Binding-site contacts:
Ligand atom F28 contacts residue GLN237 of chain 1.B at 2.9 Å.
Ligand atom C17 contacts residue PLP1 of chain 1.F at 3.3 Å.
Ligand atom C25 contacts residue GLN247 of chain 1.B at 3.6 Å.
Ligand atom O22 contacts residue TYR196 of chain 1.B at 3.1 Å (h-bond).
Ligand atom F28 contacts residue GLN246 of chain 1.B at 2.7 Å.
Ligand atom C14 contacts residue ARG166 of chain 1.B at 3.6 Å.
Ligand atom N10 contacts residue PHE52 of chain 1.B at 2.9 Å.
Ligand atom O6 contacts residue TYR196 of chain 1.B at 3.4 Å.
Ligand atom C19 contacts residue ARG166 of chain 1.B at 3.3 Å.
Ligand atom C15 contacts residue TYR93 of chain 1.A at 3.4 Å (hydrophobic).
Ligand atom N10 contacts residue TYR164 of chain 1.B at 3.3 Å.
Ligand atom C9 contacts residue ALA337 of chain 1.B at 3.1 Å (hydrophobic).
Ligand atom F26 contacts residue GLN237 of chain 1.B at 3.0 Å.
Ligand atom C11 contacts residue PHE52 of chain 1.B at 3.5 Å (hydrophobic).
Ligand atom C16 contacts residue PHE98 of chain 1.B at 3.5 Å (hydrophobic).
Ligand atom C19 contacts residue LEU176 of chain 1.A at 3.1 Å (hydrophobic).
Ligand atom C29 contacts residue VAL178 of chain 1.A at 3.1 Å (hydrophobic).
Ligand atom N23 contacts residue GLN247 of chain 1.B at 3.1 Å (h-bond).
Ligand atom C14 contacts residue TYR93 of chain 1.A at 3.6 Å (hydrophobic).
Ligand atom C30 contacts residue PHE52 of chain 1.B at 3.5 Å (hydrophobic).
Ligand atom C9 contacts residue PHE52 of chain 1.B at 2.7 Å (hydrophobic).
Ligand atom C7 contacts residue ALA337 of chain 1.B at 3.3 Å (hydrophobic).
Ligand atom C19 contacts residue PHE52 of chain 1.B at 3.3 Å (hydrophobic).
Ligand atom C19 contacts residue TYR93 of chain 1.A at 2.9 Å (hydrophobic).
Ligand atom F28 contacts residue GLN247 of chain 1.B at 3.3 Å.
Ligand atom O1 contacts residue GLY177 of chain 1.A at 3.5 Å.
Ligand atom C21 contacts residue GLN247 of chain 1.B at 3.5 Å.
Ligand atom F26 contacts residue GLN247 of chain 1.B at 3.0 Å.
Ligand atom C30 contacts residue TYR196 of chain 1.B at 3.3 Å (hydrophobic).
Ligand atom C25 contacts residue GLN237 of chain 1.B at 3.3 Å.
Ligand atom F27 contacts residue GLN237 of chain 1.B at 3.1 Å.
Ligand atom O1 contacts residue VAL178 of chain 1.A at 2.7 Å (h-bond).
Ligand atom C8 contacts residue ALA337 of chain 1.B at 3.0 Å (hydrophobic).
Ligand atom C2 contacts residue VAL178 of chain 1.A at 3.5 Å (hydrophobic).
Ligand atom N10 contacts residue ALA337 of chain 1.B at 3.3 Å.
Ligand atom F27 contacts residue VAL178 of chain 1.A at 2.8 Å.
Ligand atom C8 contacts residue PHE52 of chain 1.B at 3.0 Å (hydrophobic).
Ligand atom C11 contacts residue ALA337 of chain 1.B at 3.2 Å (hydrophobic).
Ligand atom C7 contacts residue PHE52 of chain 1.B at 3.2 Å (hydrophobic).
Ligand atom O22 contacts residue GLN247 of chain 1.B at 3.2 Å (h-bond).

Sequence of chain 1.B:
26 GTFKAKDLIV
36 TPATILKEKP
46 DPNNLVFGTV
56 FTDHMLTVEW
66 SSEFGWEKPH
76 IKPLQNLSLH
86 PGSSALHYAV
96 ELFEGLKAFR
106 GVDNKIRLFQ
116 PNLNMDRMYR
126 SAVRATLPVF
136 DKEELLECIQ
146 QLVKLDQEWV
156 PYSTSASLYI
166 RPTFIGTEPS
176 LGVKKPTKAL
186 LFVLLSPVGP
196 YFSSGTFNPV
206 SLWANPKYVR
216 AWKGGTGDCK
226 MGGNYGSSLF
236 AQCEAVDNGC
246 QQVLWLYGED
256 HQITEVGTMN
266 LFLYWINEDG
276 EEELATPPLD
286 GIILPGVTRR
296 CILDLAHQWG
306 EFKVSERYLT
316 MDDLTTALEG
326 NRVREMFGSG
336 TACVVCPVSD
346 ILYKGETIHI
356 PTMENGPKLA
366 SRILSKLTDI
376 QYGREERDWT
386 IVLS

Sequence of chain 1.A:
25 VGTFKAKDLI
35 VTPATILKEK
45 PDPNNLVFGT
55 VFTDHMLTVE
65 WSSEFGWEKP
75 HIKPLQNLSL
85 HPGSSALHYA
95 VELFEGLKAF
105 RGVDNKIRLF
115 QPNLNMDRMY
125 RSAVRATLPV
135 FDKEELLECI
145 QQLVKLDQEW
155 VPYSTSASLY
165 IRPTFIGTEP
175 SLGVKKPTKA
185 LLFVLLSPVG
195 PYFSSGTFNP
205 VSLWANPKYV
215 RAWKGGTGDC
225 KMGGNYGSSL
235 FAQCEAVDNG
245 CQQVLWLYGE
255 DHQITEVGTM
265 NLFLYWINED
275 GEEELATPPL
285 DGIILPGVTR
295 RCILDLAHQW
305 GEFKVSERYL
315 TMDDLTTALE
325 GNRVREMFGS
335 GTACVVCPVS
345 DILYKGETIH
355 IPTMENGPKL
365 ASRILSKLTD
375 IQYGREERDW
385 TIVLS

The protein below binds the small molecule below.
Small molecule (SMILES): COc1cc(C#N)c(Oc2ccccc2C)cc1-n1c(=O)cc(C(F)(F)F)[nH]c1=O